Binding-site contacts:
Ligand atom C6 contacts residue VAL62 of chain 1.A at 4.2 Å (hydrophobic).
Ligand atom C contacts residue GLN117 of chain 1.A at 3.8 Å.
Ligand atom C1 contacts residue CYS116 of chain 1.A at 3.7 Å (hydrophobic).
Ligand atom C9 contacts residue HIS71 of chain 1.A at 3.6 Å.
Ligand atom C contacts residue CYS116 of chain 1.A at 3.6 Å (hydrophobic).
Ligand atom C7 contacts residue HIS71 of chain 1.A at 3.8 Å.
Ligand atom C5 contacts residue ARG115 of chain 1.A at 3.8 Å.
Ligand atom C10 contacts residue HIS71 of chain 1.A at 4.0 Å.
Ligand atom C contacts residue ARG115 of chain 1.A at 3.8 Å.
Ligand atom C8 contacts residue TYR64 of chain 1.A at 4.2 Å (hydrophobic).
Ligand atom C4 contacts residue CYS116 of chain 1.A at 4.3 Å (hydrophobic).
Ligand atom C6 contacts residue ARG115 of chain 1.A at 3.9 Å.
Ligand atom C12 contacts residue VAL62 of chain 1.A at 4.0 Å (hydrophobic).
Ligand atom C contacts residue VAL62 of chain 1.A at 4.5 Å (hydrophobic).
Ligand atom N contacts residue CYS116 of chain 1.A at 3.6 Å.
Ligand atom C5 contacts residue VAL62 of chain 1.A at 3.5 Å (hydrophobic).
Ligand atom C11 contacts residue HIS71 of chain 1.A at 4.4 Å.
Ligand atom O contacts residue ARG115 of chain 1.A at 3.4 Å.
Ligand atom C1 contacts residue GLN117 of chain 1.A at 3.5 Å.
Ligand atom C2 contacts residue CYS116 of chain 1.A at 4.2 Å (hydrophobic).
Ligand atom C6 contacts residue HIS71 of chain 1.A at 4.2 Å.
Ligand atom N contacts residue VAL62 of chain 1.A at 4.2 Å.
Ligand atom C8 contacts residue HIS71 of chain 1.A at 3.5 Å.
Ligand atom C12 contacts residue CYS116 of chain 1.A at 4.1 Å (hydrophobic).
Ligand atom N contacts residue GLN117 of chain 1.A at 3.9 Å.
Ligand atom C7 contacts residue VAL62 of chain 1.A at 3.7 Å (hydrophobic).
Ligand atom C12 contacts residue ARG115 of chain 1.A at 3.2 Å.
Ligand atom C4 contacts residue ARG115 of chain 1.A at 3.8 Å.
Ligand atom C7 contacts residue ILE113 of chain 1.A at 4.2 Å (hydrophobic).
Ligand atom N contacts residue GLY61 of chain 1.A at 3.8 Å.
Ligand atom C8 contacts residue ILE113 of chain 1.A at 3.9 Å (hydrophobic).
Ligand atom N contacts residue ARG115 of chain 1.A at 3.6 Å.
Ligand atom C2 contacts residue GLN117 of chain 1.A at 4.1 Å.
Ligand atom C7 contacts residue ARG115 of chain 1.A at 4.1 Å.
Ligand atom C3 contacts residue CYS116 of chain 1.A at 4.3 Å (hydrophobic).

The protein below binds the small molecule below.
Small molecule (SMILES): Nc1cccc(OCc2ccccc2)c1

Sequence of chain 1.A:
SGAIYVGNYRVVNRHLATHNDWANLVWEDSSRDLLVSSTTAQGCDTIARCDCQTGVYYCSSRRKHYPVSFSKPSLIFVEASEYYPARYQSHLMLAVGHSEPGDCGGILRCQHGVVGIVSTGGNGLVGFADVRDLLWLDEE